Binding-site contacts:
Ligand atom C6 contacts residue VAL92 of chain 1.C at 3.8 Å (hydrophobic).
Ligand atom C1 contacts residue PRO28 of chain 1.C at 3.8 Å (hydrophobic).
Ligand atom C7 contacts residue LEU38 of chain 1.C at 4.2 Å (hydrophobic).
Ligand atom C5 contacts residue LEU38 of chain 1.C at 3.8 Å (hydrophobic).
Ligand atom N contacts residue ILE40 of chain 1.C at 3.9 Å.
Ligand atom O contacts residue ASN86 of chain 1.C at 3.0 Å (h-bond).
Ligand atom C1 contacts residue PHE29 of chain 1.C at 3.8 Å (hydrophobic).
Ligand atom C8 contacts residue LEU38 of chain 1.C at 3.9 Å (hydrophobic).
Ligand atom C5 contacts residue VAL92 of chain 1.C at 3.8 Å (hydrophobic).
Ligand atom C9 contacts residue VAL92 of chain 1.C at 4.3 Å (hydrophobic).
Ligand atom O contacts residue TYR43 of chain 1.C at 4.1 Å.
Ligand atom C9 contacts residue LEU38 of chain 1.C at 4.0 Å (hydrophobic).
Ligand atom C6 contacts residue PRO28 of chain 1.C at 3.8 Å (hydrophobic).
Ligand atom C7 contacts residue ARG91 of chain 1.C at 4.4 Å.
Ligand atom C2 contacts residue ASN86 of chain 1.C at 3.8 Å.
Ligand atom C6 contacts residue LEU38 of chain 1.C at 4.0 Å (hydrophobic).
Ligand atom O1 contacts residue VAL33 of chain 1.C at 3.6 Å.
Ligand atom O contacts residue VAL92 of chain 1.C at 4.0 Å.
Ligand atom C contacts residue VAL92 of chain 1.C at 3.6 Å (hydrophobic).
Ligand atom O contacts residue ALA82 of chain 1.C at 4.3 Å.
Ligand atom C8 contacts residue VAL92 of chain 1.C at 4.2 Å (hydrophobic).
Ligand atom C3 contacts residue ASN86 of chain 1.C at 3.1 Å.
Ligand atom C contacts residue ASN86 of chain 1.C at 3.8 Å.
Ligand atom N contacts residue ASN86 of chain 1.C at 3.5 Å (h-bond).
Ligand atom O1 contacts residue PRO28 of chain 1.C at 4.0 Å.
Ligand atom C2 contacts residue LEU38 of chain 1.C at 4.4 Å (hydrophobic).
Ligand atom C4 contacts residue VAL92 of chain 1.C at 4.0 Å (hydrophobic).
Ligand atom C7 contacts residue VAL92 of chain 1.C at 4.0 Å (hydrophobic).
Ligand atom O contacts residue VAL33 of chain 1.C at 3.9 Å.
Ligand atom C3 contacts residue TYR85 of chain 1.C at 4.2 Å (hydrophobic).
Ligand atom O1 contacts residue VAL92 of chain 1.C at 3.7 Å.
Ligand atom C3 contacts residue ILE40 of chain 1.C at 3.9 Å (hydrophobic).
Ligand atom C8 contacts residue ARG91 of chain 1.C at 4.0 Å.
Ligand atom N contacts residue LEU38 of chain 1.C at 4.3 Å.
Ligand atom C contacts residue VAL33 of chain 1.C at 3.8 Å (hydrophobic).
Ligand atom C7 contacts residue PRO28 of chain 1.C at 4.1 Å (hydrophobic).
Ligand atom C1 contacts residue VAL92 of chain 1.C at 4.1 Å (hydrophobic).
Ligand atom C2 contacts residue VAL92 of chain 1.C at 3.9 Å (hydrophobic).
Ligand atom C4 contacts residue LEU38 of chain 1.C at 3.8 Å (hydrophobic).
Ligand atom C1 contacts residue VAL33 of chain 1.C at 3.6 Å (hydrophobic).

A small-molecule ligand and the protein it binds are described below.
Small molecule (SMILES): COC(=O)c1c[nH]c2ccccc12

Sequence of chain 1.C:
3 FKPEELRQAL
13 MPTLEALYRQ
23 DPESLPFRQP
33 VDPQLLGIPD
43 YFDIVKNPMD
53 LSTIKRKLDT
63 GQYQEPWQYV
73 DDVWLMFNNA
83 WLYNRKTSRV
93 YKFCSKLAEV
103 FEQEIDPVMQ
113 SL